Binding-site contacts:
Ligand atom O6 contacts residue GLN801 of chain 1.B at 2.8 Å (h-bond).
Ligand atom C6 contacts residue GLN801 of chain 1.B at 4.2 Å.
Ligand atom C4 contacts residue ASN798 of chain 1.B at 4.2 Å.
Ligand atom C2 contacts residue SER800 of chain 1.B at 4.4 Å.
Ligand atom C6 contacts residue SER800 of chain 1.B at 4.3 Å.
Ligand atom C5 contacts residue SER800 of chain 1.B at 3.5 Å.
Ligand atom N2 contacts residue ASN798 of chain 1.B at 2.9 Å (h-bond).
Ligand atom O5 contacts residue ASN798 of chain 1.B at 2.3 Å (h-bond).
Ligand atom O7 contacts residue ASN798 of chain 1.B at 2.8 Å (h-bond).
Ligand atom C2 contacts residue ASN798 of chain 1.B at 2.4 Å.
Ligand atom C8 contacts residue ASN798 of chain 1.B at 4.3 Å.
Ligand atom C5 contacts residue ASN798 of chain 1.B at 3.6 Å.
Ligand atom C7 contacts residue ASN798 of chain 1.B at 3.0 Å.
Ligand atom C1 contacts residue SER800 of chain 1.B at 3.1 Å.
Ligand atom C1 contacts residue ASN798 of chain 1.B at 1.4 Å.
Ligand atom O6 contacts residue SER800 of chain 1.B at 4.1 Å.
Ligand atom O5 contacts residue SER800 of chain 1.B at 3.3 Å (h-bond).
Ligand atom C3 contacts residue ASN798 of chain 1.B at 3.8 Å.

Sequence of chain 1.B:
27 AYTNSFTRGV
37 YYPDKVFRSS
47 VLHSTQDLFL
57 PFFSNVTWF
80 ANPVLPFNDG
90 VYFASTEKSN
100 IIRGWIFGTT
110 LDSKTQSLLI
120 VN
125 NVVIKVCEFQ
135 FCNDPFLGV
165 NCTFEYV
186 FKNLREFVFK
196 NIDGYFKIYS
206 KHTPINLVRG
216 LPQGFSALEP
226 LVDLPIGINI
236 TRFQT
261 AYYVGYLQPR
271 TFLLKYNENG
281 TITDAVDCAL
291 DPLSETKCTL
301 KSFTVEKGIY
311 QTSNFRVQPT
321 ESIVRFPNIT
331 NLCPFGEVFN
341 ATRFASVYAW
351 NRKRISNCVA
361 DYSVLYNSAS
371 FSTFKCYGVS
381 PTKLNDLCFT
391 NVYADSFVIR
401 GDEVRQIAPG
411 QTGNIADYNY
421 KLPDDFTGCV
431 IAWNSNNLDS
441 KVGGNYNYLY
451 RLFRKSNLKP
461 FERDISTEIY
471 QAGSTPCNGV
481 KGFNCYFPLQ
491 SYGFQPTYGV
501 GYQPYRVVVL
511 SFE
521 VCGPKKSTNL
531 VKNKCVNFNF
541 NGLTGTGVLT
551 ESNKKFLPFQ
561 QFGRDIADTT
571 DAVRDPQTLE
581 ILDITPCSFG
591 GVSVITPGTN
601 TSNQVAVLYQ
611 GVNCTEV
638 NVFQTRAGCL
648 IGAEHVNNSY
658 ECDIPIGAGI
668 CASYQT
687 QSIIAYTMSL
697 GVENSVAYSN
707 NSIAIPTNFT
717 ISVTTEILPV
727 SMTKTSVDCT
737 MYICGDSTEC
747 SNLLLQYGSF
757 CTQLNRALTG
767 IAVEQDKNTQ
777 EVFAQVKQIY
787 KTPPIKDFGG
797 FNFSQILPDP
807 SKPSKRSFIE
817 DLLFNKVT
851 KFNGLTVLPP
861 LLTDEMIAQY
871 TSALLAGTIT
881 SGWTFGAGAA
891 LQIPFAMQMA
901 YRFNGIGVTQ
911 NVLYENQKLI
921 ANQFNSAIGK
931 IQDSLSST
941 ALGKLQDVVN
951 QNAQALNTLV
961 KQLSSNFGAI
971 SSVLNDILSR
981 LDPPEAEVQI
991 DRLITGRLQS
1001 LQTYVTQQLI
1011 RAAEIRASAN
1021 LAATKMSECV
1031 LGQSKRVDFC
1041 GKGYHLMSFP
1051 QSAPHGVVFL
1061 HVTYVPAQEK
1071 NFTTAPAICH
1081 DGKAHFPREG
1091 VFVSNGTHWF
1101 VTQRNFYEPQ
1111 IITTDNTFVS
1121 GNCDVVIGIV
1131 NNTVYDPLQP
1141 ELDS

A small-molecule ligand and the protein it binds are described below.
Small molecule (SMILES): CC(=O)N[C@H]1[C@H](O[C@H]2[C@H](O)[C@@H](NC(C)=O)CO[C@@H]2CO)O[C@H](CO)[C@@H](O)[C@@H]1O